This small molecule binds to this protein.
Small molecule (SMILES): CC(=O)N[C@@H]1[C@@H](O)[C@H](O)[C@@H](CO)O[C@H]1O

Sequence of chain 1.I:
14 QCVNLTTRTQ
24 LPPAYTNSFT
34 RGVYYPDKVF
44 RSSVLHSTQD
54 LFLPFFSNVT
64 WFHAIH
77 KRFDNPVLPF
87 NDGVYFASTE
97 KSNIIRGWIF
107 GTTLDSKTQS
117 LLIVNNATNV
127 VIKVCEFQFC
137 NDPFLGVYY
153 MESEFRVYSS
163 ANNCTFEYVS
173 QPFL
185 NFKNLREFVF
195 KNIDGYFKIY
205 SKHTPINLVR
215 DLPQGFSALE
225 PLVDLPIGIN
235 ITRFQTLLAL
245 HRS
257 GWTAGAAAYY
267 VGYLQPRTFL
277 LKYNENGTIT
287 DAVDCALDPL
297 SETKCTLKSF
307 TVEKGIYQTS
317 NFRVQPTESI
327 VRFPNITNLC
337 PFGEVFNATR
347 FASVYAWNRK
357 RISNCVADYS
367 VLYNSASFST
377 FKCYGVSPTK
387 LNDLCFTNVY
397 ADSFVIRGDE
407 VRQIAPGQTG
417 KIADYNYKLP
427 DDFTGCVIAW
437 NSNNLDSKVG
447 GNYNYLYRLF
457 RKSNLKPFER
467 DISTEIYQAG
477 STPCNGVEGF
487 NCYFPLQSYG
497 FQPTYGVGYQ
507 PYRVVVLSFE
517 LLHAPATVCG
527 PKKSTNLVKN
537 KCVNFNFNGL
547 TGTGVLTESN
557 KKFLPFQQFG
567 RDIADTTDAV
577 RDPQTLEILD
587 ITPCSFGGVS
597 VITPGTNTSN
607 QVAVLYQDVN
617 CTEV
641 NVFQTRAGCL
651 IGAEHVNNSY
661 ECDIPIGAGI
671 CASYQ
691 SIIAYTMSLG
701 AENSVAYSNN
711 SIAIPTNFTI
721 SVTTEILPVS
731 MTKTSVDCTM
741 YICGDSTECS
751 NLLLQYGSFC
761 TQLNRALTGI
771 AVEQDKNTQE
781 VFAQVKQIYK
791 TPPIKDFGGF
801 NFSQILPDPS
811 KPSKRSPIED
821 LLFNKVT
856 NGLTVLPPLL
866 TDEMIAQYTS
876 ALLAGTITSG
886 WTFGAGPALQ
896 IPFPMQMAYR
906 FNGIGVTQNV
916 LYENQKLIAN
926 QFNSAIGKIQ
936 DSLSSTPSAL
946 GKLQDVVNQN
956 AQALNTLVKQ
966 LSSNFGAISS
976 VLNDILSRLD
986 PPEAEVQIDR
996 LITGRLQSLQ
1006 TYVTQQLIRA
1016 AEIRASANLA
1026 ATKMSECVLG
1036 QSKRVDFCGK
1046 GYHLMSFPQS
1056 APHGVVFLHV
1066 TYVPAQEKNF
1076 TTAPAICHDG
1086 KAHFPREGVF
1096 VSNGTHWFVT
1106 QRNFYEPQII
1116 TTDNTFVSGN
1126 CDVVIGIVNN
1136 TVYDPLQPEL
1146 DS

Binding-site contacts:
Ligand atom C1 contacts residue ASN164 of chain 1.I at 3.9 Å.
Ligand atom C3 contacts residue ASN165 of chain 1.I at 3.8 Å.
Ligand atom O6 contacts residue ASN165 of chain 1.I at 4.0 Å.
Ligand atom C6 contacts residue ASN164 of chain 1.I at 3.5 Å.
Ligand atom C5 contacts residue ASN165 of chain 1.I at 3.7 Å.
Ligand atom O7 contacts residue ASN165 of chain 1.I at 3.2 Å.
Ligand atom C7 contacts residue ASN165 of chain 1.I at 3.3 Å.
Ligand atom O5 contacts residue GLU132 of chain 1.I at 4.2 Å.
Ligand atom C5 contacts residue ASN164 of chain 1.I at 3.7 Å.
Ligand atom O5 contacts residue ASN164 of chain 1.I at 3.1 Å (h-bond).
Ligand atom C8 contacts residue ASN165 of chain 1.I at 4.4 Å.
Ligand atom C1 contacts residue GLU132 of chain 1.I at 3.6 Å.
Ligand atom N2 contacts residue ASN165 of chain 1.I at 2.9 Å (h-bond).
Ligand atom C1 contacts residue ASN165 of chain 1.I at 1.4 Å.
Ligand atom O5 contacts residue ASN165 of chain 1.I at 2.4 Å (h-bond).
Ligand atom C4 contacts residue ASN165 of chain 1.I at 4.3 Å.
Ligand atom C2 contacts residue ASN165 of chain 1.I at 2.5 Å.
Ligand atom O6 contacts residue ASN164 of chain 1.I at 3.4 Å.